Binding-site contacts:
Ligand atom O7 contacts residue ASN717 of chain 1.A at 3.3 Å (h-bond).
Ligand atom C4 contacts residue LEU922 of chain 1.A at 3.8 Å (hydrophobic).
Ligand atom N2 contacts residue LEU922 of chain 1.A at 4.2 Å.
Ligand atom C8 contacts residue THR716 of chain 1.A at 4.3 Å.
Ligand atom O5 contacts residue GLN926 of chain 1.A at 4.2 Å.
Ligand atom C4 contacts residue ASN717 of chain 1.A at 4.2 Å.
Ligand atom C7 contacts residue LEU922 of chain 1.A at 4.0 Å (hydrophobic).
Ligand atom C6 contacts residue GLN926 of chain 1.A at 3.5 Å.
Ligand atom C5 contacts residue GLN926 of chain 1.A at 3.5 Å.
Ligand atom C5 contacts residue PHE718 of chain 1.A at 4.5 Å (hydrophobic).
Ligand atom C7 contacts residue ASN717 of chain 1.A at 3.3 Å.
Ligand atom C7 contacts residue GLN1071 of chain 1.A at 4.0 Å.
Ligand atom N2 contacts residue ASN717 of chain 1.A at 2.9 Å (h-bond).
Ligand atom C5 contacts residue ASN717 of chain 1.A at 3.6 Å.
Ligand atom C8 contacts residue ASN717 of chain 1.A at 4.0 Å.
Ligand atom O5 contacts residue ASN717 of chain 1.A at 2.3 Å (h-bond).
Ligand atom C3 contacts residue LEU922 of chain 1.A at 4.0 Å (hydrophobic).
Ligand atom C1 contacts residue LEU922 of chain 1.A at 3.9 Å (hydrophobic).
Ligand atom C1 contacts residue GLN1071 of chain 1.A at 3.9 Å.
Ligand atom O7 contacts residue GLN926 of chain 1.A at 4.2 Å.
Ligand atom O4 contacts residue LEU922 of chain 1.A at 2.9 Å.
Ligand atom C1 contacts residue PHE718 of chain 1.A at 4.1 Å (hydrophobic).
Ligand atom C3 contacts residue ASN717 of chain 1.A at 3.8 Å.
Ligand atom O7 contacts residue GLN1071 of chain 1.A at 3.0 Å (h-bond).
Ligand atom C2 contacts residue ASN717 of chain 1.A at 2.5 Å.
Ligand atom O7 contacts residue LEU922 of chain 1.A at 3.4 Å.
Ligand atom C8 contacts residue GLN926 of chain 1.A at 4.2 Å.
Ligand atom C2 contacts residue LEU922 of chain 1.A at 4.0 Å (hydrophobic).
Ligand atom C2 contacts residue GLN1071 of chain 1.A at 4.0 Å.
Ligand atom O7 contacts residue ASN925 of chain 1.A at 4.2 Å.
Ligand atom O5 contacts residue PHE718 of chain 1.A at 3.9 Å.
Ligand atom O5 contacts residue GLN1071 of chain 1.A at 3.9 Å.
Ligand atom C1 contacts residue ASN717 of chain 1.A at 1.4 Å.
Ligand atom O5 contacts residue LEU922 of chain 1.A at 4.2 Å.
Ligand atom C5 contacts residue LEU922 of chain 1.A at 4.0 Å (hydrophobic).

This small molecule binds to this protein.
Small molecule (SMILES): CC(=O)N[C@H]1[C@H](O[C@H]2[C@H](O)[C@@H](NC(C)=O)CO[C@@H]2CO)O[C@H](CO)[C@@H](O)[C@@H]1O

Sequence of chain 1.A:
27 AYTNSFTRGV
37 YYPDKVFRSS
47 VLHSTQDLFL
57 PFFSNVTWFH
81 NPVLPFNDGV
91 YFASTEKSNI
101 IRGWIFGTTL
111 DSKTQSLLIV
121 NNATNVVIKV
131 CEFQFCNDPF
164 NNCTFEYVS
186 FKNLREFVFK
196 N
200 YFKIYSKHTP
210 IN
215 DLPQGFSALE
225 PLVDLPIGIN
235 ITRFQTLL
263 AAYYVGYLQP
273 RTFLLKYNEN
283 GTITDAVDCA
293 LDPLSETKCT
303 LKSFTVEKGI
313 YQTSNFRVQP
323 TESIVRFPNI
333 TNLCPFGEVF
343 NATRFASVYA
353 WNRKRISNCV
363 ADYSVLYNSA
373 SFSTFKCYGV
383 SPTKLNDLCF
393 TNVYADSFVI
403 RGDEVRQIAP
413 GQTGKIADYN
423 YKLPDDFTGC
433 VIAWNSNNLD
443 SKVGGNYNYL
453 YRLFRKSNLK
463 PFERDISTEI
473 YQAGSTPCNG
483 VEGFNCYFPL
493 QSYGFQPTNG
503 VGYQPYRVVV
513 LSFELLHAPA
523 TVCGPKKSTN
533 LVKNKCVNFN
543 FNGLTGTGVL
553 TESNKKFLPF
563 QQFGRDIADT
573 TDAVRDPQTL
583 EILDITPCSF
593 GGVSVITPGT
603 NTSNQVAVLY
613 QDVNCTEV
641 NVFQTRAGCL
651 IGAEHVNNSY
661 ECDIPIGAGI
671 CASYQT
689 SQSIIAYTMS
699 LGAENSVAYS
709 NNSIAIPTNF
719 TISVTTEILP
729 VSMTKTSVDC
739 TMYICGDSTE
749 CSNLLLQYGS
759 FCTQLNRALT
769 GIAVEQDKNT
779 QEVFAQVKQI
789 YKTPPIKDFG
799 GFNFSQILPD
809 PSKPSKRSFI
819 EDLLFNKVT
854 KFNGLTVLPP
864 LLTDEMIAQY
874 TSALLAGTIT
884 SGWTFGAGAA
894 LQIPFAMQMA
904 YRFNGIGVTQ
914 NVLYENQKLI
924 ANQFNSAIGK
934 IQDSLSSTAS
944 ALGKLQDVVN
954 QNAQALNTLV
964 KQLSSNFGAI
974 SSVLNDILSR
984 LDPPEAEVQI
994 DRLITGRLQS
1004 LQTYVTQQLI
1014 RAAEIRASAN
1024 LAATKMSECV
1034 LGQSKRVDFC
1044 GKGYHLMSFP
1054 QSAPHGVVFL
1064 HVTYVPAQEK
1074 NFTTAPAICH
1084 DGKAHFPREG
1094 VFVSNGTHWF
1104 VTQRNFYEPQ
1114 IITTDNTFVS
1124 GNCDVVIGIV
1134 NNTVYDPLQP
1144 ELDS